A protein and the small-molecule ligand that binds it are described below.
Small molecule (SMILES): CC(=O)N[C@@H]1[C@H](O[C@H]2[C@H](O)[C@@H](NC(C)=O)[C@H](O[C@H]3[C@H](O)[C@@H](NC(C)=O)[C@@H](O)O[C@@H]3CO)O[C@@H]2CO)O[C@H](CO)[C@@H](O[C@@H]2O[C@H](CO)[C@@H](O)[C@H](O)[C@H]2NC(C)=O)[C@@H]1O

Binding-site contacts:
Ligand atom C6 contacts residue ASP230 of chain 1.A at 3.6 Å.
Ligand atom O7 contacts residue TRP258 of chain 1.A at 2.9 Å (h-bond).
Ligand atom O7 contacts residue PHE42 of chain 1.A at 3.6 Å.
Ligand atom O6 contacts residue VAL85 of chain 1.A at 3.3 Å (h-bond).
Ligand atom C8 contacts residue TYR15 of chain 1.A at 3.5 Å (hydrophobic).
Ligand atom O6 contacts residue MET179 of chain 1.A at 3.4 Å.
Ligand atom C8 contacts residue TYR184 of chain 1.A at 3.4 Å (hydrophobic).
Ligand atom O7 contacts residue TYR184 of chain 1.A at 2.6 Å (h-bond).
Ligand atom C8 contacts residue SER150 of chain 1.A at 3.4 Å.
Ligand atom O6 contacts residue PRO149 of chain 1.A at 3.5 Å.
Ligand atom O3 contacts residue ALA84 of chain 1.A at 2.8 Å (h-bond).
Ligand atom C1 contacts residue GLU120 of chain 1.A at 3.1 Å.
Ligand atom C2 contacts residue ASP182 of chain 1.A at 3.4 Å.
Ligand atom C7 contacts residue TYR184 of chain 1.A at 3.5 Å (hydrophobic).
Ligand atom C6 contacts residue TYR184 of chain 1.A at 3.3 Å (hydrophobic).
Ligand atom C5 contacts residue ASP182 of chain 1.A at 3.5 Å.
Ligand atom O7 contacts residue MET179 of chain 1.A at 3.4 Å (h-bond).
Ligand atom C6 contacts residue MET179 of chain 1.A at 3.5 Å (hydrophobic).
Ligand atom C7 contacts residue GLU120 of chain 1.A at 3.4 Å.
Ligand atom O4 contacts residue ASP182 of chain 1.A at 3.6 Å.
Ligand atom O6 contacts residue ASP230 of chain 1.A at 2.6 Å (salt-bridge).
Ligand atom O4 contacts residue GLU120 of chain 1.A at 2.9 Å (salt-bridge).
Ligand atom C5 contacts residue GLU120 of chain 1.A at 3.1 Å.
Ligand atom O7 contacts residue ASP230 of chain 1.A at 3.3 Å.
Ligand atom O7 contacts residue ASP182 of chain 1.A at 3.5 Å (salt-bridge).
Ligand atom C4 contacts residue GLU120 of chain 1.A at 3.4 Å.
Ligand atom N2 contacts residue TRP258 of chain 1.A at 3.6 Å.
Ligand atom C7 contacts residue PRO149 of chain 1.A at 3.3 Å (hydrophobic).
Ligand atom O6 contacts residue ALA84 of chain 1.A at 3.1 Å (h-bond).
Ligand atom O5 contacts residue MET181 of chain 1.A at 3.2 Å (h-bond).
Ligand atom C7 contacts residue TRP258 of chain 1.A at 3.4 Å (hydrophobic).
Ligand atom C5 contacts residue TYR184 of chain 1.A at 3.5 Å (hydrophobic).
Ligand atom O7 contacts residue GLU120 of chain 1.A at 2.5 Å (salt-bridge).
Ligand atom C7 contacts residue MET179 of chain 1.A at 2.9 Å (hydrophobic).
Ligand atom O7 contacts residue ALA118 of chain 1.A at 3.3 Å.
Ligand atom O7 contacts residue PRO273 of chain 1.A at 3.5 Å.
Ligand atom O3 contacts residue GLU120 of chain 1.A at 3.5 Å (salt-bridge).
Ligand atom O4 contacts residue TRP258 of chain 1.A at 3.3 Å.
Ligand atom C2 contacts residue GLU120 of chain 1.A at 3.3 Å.
Ligand atom O3 contacts residue PHE42 of chain 1.A at 3.5 Å.

Sequence of chain 1.A:
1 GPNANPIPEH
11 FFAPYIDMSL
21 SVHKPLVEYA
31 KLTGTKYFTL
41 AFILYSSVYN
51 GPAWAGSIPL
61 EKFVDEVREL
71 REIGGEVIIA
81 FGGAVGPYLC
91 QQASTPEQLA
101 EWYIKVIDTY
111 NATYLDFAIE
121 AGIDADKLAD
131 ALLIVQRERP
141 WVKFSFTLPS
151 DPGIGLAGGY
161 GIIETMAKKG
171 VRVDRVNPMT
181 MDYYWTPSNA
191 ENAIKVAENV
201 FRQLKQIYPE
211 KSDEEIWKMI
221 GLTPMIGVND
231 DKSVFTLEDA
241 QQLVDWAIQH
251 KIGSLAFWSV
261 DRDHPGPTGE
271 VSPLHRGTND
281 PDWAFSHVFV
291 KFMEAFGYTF